Sequence of chain 1.B:
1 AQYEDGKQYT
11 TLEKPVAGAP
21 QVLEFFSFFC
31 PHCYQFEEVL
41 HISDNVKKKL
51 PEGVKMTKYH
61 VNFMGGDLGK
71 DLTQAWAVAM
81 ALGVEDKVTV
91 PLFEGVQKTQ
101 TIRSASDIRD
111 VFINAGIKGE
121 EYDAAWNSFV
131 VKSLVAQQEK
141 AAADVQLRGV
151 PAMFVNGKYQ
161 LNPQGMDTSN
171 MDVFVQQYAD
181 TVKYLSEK

This small molecule binds to this protein.
Small molecule (SMILES): Cn1nccc1N

Binding-site contacts:
Ligand atom C contacts residue CU1 of chain 1.J at 3.3 Å.
Ligand atom N contacts residue CU1 of chain 1.J at 3.6 Å.
Ligand atom C contacts residue GLU4 of chain 1.B at 4.3 Å.
Ligand atom N2 contacts residue ALA1 of chain 1.B at 2.9 Å (h-bond).
Ligand atom N2 contacts residue GLN2 of chain 1.B at 3.5 Å (h-bond).
Ligand atom C3 contacts residue CU1 of chain 1.J at 3.5 Å.
Ligand atom N2 contacts residue CU1 of chain 1.J at 3.0 Å.
Ligand atom C contacts residue ALA1 of chain 1.B at 4.4 Å (hydrophobic).
Ligand atom C3 contacts residue ALA1 of chain 1.B at 4.0 Å (hydrophobic).